This protein binds this small molecule.
Small molecule (SMILES): C[C@](O)(COc1ccc(F)cc1)C(=O)Nc1ccc([N+](=O)[O-])c(C(F)(F)F)c1

Sequence of chain 1.A:
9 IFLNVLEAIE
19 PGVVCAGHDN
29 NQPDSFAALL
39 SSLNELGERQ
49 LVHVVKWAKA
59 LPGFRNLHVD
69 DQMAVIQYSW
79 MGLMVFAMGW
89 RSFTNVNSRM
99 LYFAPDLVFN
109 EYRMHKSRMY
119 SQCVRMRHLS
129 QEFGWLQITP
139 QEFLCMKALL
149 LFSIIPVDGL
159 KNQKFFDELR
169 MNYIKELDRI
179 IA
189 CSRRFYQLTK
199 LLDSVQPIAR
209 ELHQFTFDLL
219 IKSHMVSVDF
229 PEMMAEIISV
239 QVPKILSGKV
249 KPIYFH

Binding-site contacts:
Ligand atom F3 contacts residue MET86 of chain 1.A at 3.6 Å.
Ligand atom C20 contacts residue TRP78 of chain 1.A at 3.3 Å (hydrophobic).
Ligand atom O11 contacts residue ASN42 of chain 1.A at 2.6 Å (h-bond).
Ligand atom O11 contacts residue MET232 of chain 1.A at 3.7 Å.
Ligand atom C12 contacts residue ASN42 of chain 1.A at 3.5 Å.
Ligand atom F19 contacts residue ILE235 of chain 1.A at 3.8 Å.
Ligand atom F1 contacts residue LEU210 of chain 1.A at 3.4 Å.
Ligand atom C3 contacts residue PHE101 of chain 1.A at 3.6 Å (hydrophobic).
Ligand atom O10 contacts residue MET79 of chain 1.A at 3.7 Å.
Ligand atom C13 contacts residue THR214 of chain 1.A at 3.5 Å.
Ligand atom C6 contacts residue LEU41 of chain 1.A at 3.8 Å (hydrophobic).
Ligand atom F19 contacts residue TRP78 of chain 1.A at 3.5 Å.
Ligand atom C1 contacts residue GLY45 of chain 1.A at 3.8 Å.
Ligand atom O2 contacts residue MET82 of chain 1.A at 2.9 Å (h-bond).
Ligand atom C11 contacts residue ASN42 of chain 1.A at 3.5 Å.
Ligand atom F2 contacts residue MET82 of chain 1.A at 3.2 Å.
Ligand atom O11 contacts residue LEU41 of chain 1.A at 3.2 Å (h-bond).
Ligand atom F1 contacts residue MET124 of chain 1.A at 3.8 Å.
Ligand atom C2 contacts residue LEU44 of chain 1.A at 3.8 Å (hydrophobic).
Ligand atom N9 contacts residue LEU41 of chain 1.A at 3.3 Å (h-bond).
Ligand atom C21 contacts residue MET82 of chain 1.A at 3.6 Å (hydrophobic).
Ligand atom F19 contacts residue VAL240 of chain 1.A at 3.6 Å.
Ligand atom O1 contacts residue PHE101 of chain 1.A at 3.4 Å (h-bond).
Ligand atom C16 contacts residue MET232 of chain 1.A at 3.8 Å (hydrophobic).
Ligand atom C1 contacts residue LEU41 of chain 1.A at 3.3 Å (hydrophobic).
Ligand atom F19 contacts residue HIS211 of chain 1.A at 3.4 Å.
Ligand atom O14 contacts residue MET232 of chain 1.A at 3.3 Å.
Ligand atom C12 contacts residue THR214 of chain 1.A at 3.6 Å.
Ligand atom N8 contacts residue PHE101 of chain 1.A at 3.7 Å.
Ligand atom F3 contacts residue PHE101 of chain 1.A at 3.2 Å.
Ligand atom C21 contacts residue MET79 of chain 1.A at 3.5 Å (hydrophobic).
Ligand atom F2 contacts residue VAL83 of chain 1.A at 3.0 Å.
Ligand atom C17 contacts residue THR214 of chain 1.A at 3.6 Å.
Ligand atom C19 contacts residue TRP78 of chain 1.A at 3.5 Å (hydrophobic).
Ligand atom C20 contacts residue MET79 of chain 1.A at 3.8 Å (hydrophobic).
Ligand atom O1 contacts residue GLN48 of chain 1.A at 2.6 Å (h-bond).
Ligand atom C16 contacts residue MET79 of chain 1.A at 3.6 Å (hydrophobic).
Ligand atom O1 contacts residue ARG89 of chain 1.A at 3.1 Å (salt-bridge).
Ligand atom C18 contacts residue ILE236 of chain 1.A at 3.6 Å (hydrophobic).
Ligand atom O2 contacts residue MET86 of chain 1.A at 2.9 Å.